The small molecule below binds the protein below.
Small molecule (SMILES): CC[C@H](C)[C@H](NC(=O)[C@@H](N)CCC(N)=O)C(=O)N[C@H](C(=O)NCC(=O)NCC(=O)N[C@H](C(=O)N[C@@H](Cc1ccc(O)cc1)C(=O)N[C@H](C=O)CC(C)C)C(C)C)C(C)C

Binding-site contacts:
Ligand atom O contacts residue TRP50 of chain 1.G at 3.4 Å.
Ligand atom CB contacts residue THR34 of chain 1.F at 3.5 Å.
Ligand atom N contacts residue ALA97 of chain 1.F at 3.3 Å (h-bond).
Ligand atom NE2 contacts residue THR30 of chain 1.G at 3.4 Å (h-bond).
Ligand atom CA contacts residue TYR98 of chain 1.F at 3.1 Å (hydrophobic).
Ligand atom NE2 contacts residue SER33 of chain 1.G at 3.5 Å (h-bond).
Ligand atom C contacts residue GLN103 of chain 1.G at 3.3 Å.
Ligand atom OE1 contacts residue VAL51 of chain 1.G at 3.6 Å.
Ligand atom CD contacts residue SER33 of chain 1.G at 3.1 Å.
Ligand atom CG2 contacts residue TRP50 of chain 1.G at 3.3 Å (hydrophobic).
Ligand atom O contacts residue ASN31 of chain 1.F at 3.0 Å (h-bond).
Ligand atom O contacts residue ARG33 of chain 1.F at 3.0 Å (salt-bridge).
Ligand atom O contacts residue PRO100 of chain 1.F at 3.5 Å.
Ligand atom CG contacts residue SER33 of chain 1.G at 3.1 Å.
Ligand atom CA contacts residue ALA97 of chain 1.F at 3.6 Å (hydrophobic).
Ligand atom CD contacts residue ASN52 of chain 1.G at 3.7 Å.
Ligand atom CG1 contacts residue HIS35 of chain 1.G at 3.2 Å.
Ligand atom OE1 contacts residue THR53 of chain 1.G at 2.5 Å (h-bond).
Ligand atom CD contacts residue PHE32 of chain 1.G at 3.6 Å (hydrophobic).
Ligand atom C contacts residue ALA97 of chain 1.F at 3.2 Å (hydrophobic).
Ligand atom CA contacts residue TYR38 of chain 1.F at 3.6 Å (hydrophobic).
Ligand atom O contacts residue ALA97 of chain 1.F at 3.5 Å (h-bond).
Ligand atom N contacts residue GLN103 of chain 1.G at 2.8 Å (h-bond).
Ligand atom NE2 contacts residue THR53 of chain 1.G at 3.3 Å (h-bond).
Ligand atom CB contacts residue ASN52 of chain 1.G at 3.6 Å.
Ligand atom N contacts residue TYR98 of chain 1.F at 2.3 Å (h-bond).
Ligand atom CG1 contacts residue PHE99 of chain 1.G at 3.4 Å (hydrophobic).
Ligand atom OE1 contacts residue SER33 of chain 1.G at 2.9 Å.
Ligand atom OE1 contacts residue ASN52 of chain 1.G at 3.2 Å.
Ligand atom O contacts residue GLN103 of chain 1.G at 2.6 Å (h-bond).
Ligand atom C contacts residue ARG33 of chain 1.F at 3.4 Å.
Ligand atom CD contacts residue THR53 of chain 1.G at 3.5 Å.
Ligand atom O contacts residue THR34 of chain 1.F at 3.0 Å.
Ligand atom N contacts residue TYR98 of chain 1.F at 2.9 Å (h-bond).
Ligand atom O contacts residue ASN52 of chain 1.G at 3.5 Å (h-bond).
Ligand atom CA contacts residue GLN103 of chain 1.G at 3.5 Å.
Ligand atom NE2 contacts residue PHE32 of chain 1.G at 3.5 Å.
Ligand atom OE1 contacts residue PHE32 of chain 1.G at 3.7 Å.
Ligand atom CD2 contacts residue TYR38 of chain 1.F at 3.2 Å (hydrophobic).
Ligand atom C contacts residue TYR98 of chain 1.F at 3.3 Å (hydrophobic).

Sequence of chain 1.G:
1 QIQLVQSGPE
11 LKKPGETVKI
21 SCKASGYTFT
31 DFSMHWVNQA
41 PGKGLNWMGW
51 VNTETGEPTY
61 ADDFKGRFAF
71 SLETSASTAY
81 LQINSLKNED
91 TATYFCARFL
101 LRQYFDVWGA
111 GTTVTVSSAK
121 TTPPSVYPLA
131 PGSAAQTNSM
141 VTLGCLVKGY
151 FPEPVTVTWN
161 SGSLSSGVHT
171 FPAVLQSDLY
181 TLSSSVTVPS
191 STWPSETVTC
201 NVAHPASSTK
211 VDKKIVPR

Sequence of chain 1.F:
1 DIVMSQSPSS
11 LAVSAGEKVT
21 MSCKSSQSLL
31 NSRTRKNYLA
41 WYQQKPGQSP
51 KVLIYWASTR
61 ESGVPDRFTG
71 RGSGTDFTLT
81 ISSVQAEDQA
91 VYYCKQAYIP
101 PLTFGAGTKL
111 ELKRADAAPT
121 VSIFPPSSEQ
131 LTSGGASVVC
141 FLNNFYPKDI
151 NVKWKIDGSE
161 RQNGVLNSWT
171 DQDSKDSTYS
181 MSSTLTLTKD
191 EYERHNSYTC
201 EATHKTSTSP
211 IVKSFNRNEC